This small molecule binds to this protein.
Small molecule (SMILES): CCOC(=O)c1ccc(OCCCCC2CCN(c3ccc(C)nn3)CC2)cc1

Sequence of chain 1.B:
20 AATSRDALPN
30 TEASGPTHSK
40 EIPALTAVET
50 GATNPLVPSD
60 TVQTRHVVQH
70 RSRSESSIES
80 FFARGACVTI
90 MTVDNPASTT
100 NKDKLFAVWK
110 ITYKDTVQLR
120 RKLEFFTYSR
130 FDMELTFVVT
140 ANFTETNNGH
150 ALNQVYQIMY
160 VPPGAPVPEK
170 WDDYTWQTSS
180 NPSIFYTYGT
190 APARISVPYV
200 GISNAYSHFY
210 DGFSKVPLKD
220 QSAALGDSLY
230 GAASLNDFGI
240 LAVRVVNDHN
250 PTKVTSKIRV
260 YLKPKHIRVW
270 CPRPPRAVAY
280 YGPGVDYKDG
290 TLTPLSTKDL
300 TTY

Binding-site contacts:
Ligand atom C1 contacts residue ILE157 of chain 1.B at 3.4 Å (hydrophobic).
Ligand atom C26 contacts residue LYS113 of chain 1.B at 3.7 Å.
Ligand atom C12 contacts residue VAL199 of chain 1.B at 3.7 Å (hydrophobic).
Ligand atom C4 contacts residue ILE194 of chain 1.B at 3.8 Å (hydrophobic).
Ligand atom C13 contacts residue PHE237 of chain 1.B at 3.7 Å (hydrophobic).
Ligand atom C14 contacts residue VAL199 of chain 1.B at 3.8 Å (hydrophobic).
Ligand atom C5 contacts residue TYR159 of chain 1.B at 3.7 Å (hydrophobic).
Ligand atom C23 contacts residue TYR112 of chain 1.B at 3.3 Å (hydrophobic).
Ligand atom C4 contacts residue TYR159 of chain 1.B at 3.7 Å (hydrophobic).
Ligand atom C19 contacts residue PHE237 of chain 1.B at 3.5 Å (hydrophobic).
Ligand atom C5 contacts residue ILE194 of chain 1.B at 3.8 Å (hydrophobic).
Ligand atom C3 contacts residue ALA24 of chain 1.D at 3.5 Å (hydrophobic).
Ligand atom O25 contacts residue TYR112 of chain 1.B at 3.4 Å.
Ligand atom C20 contacts residue PHE237 of chain 1.B at 3.4 Å (hydrophobic).
Ligand atom C13 contacts residue MET132 of chain 1.B at 3.8 Å (hydrophobic).
Ligand atom C10 contacts residue MET132 of chain 1.B at 3.7 Å (hydrophobic).
Ligand atom N3 contacts residue LEU240 of chain 1.B at 3.4 Å.
Ligand atom C11 contacts residue LEU134 of chain 1.B at 3.8 Å (hydrophobic).
Ligand atom C4 contacts residue ALA24 of chain 1.D at 3.5 Å (hydrophobic).
Ligand atom C7 contacts residue VAL196 of chain 1.B at 3.5 Å (hydrophobic).
Ligand atom C3 contacts residue TYR159 of chain 1.B at 3.7 Å (hydrophobic).
Ligand atom C8 contacts residue TYR159 of chain 1.B at 3.5 Å (hydrophobic).
Ligand atom O16 contacts residue MET132 of chain 1.B at 3.6 Å.
Ligand atom C21 contacts residue PHE237 of chain 1.B at 3.7 Å (hydrophobic).
Ligand atom N4 contacts residue LEU240 of chain 1.B at 3.3 Å.
Ligand atom C21 contacts residue TYR112 of chain 1.B at 3.4 Å (hydrophobic).
Ligand atom C8 contacts residue VAL196 of chain 1.B at 3.7 Å (hydrophobic).
Ligand atom C18 contacts residue PHE237 of chain 1.B at 3.8 Å (hydrophobic).
Ligand atom C26 contacts residue THR111 of chain 1.B at 3.6 Å.
Ligand atom N6 contacts residue VAL196 of chain 1.B at 3.8 Å.
Ligand atom O25 contacts residue THR111 of chain 1.B at 3.4 Å (h-bond).
Ligand atom C3 contacts residue PRO181 of chain 1.B at 3.7 Å (hydrophobic).
Ligand atom C15 contacts residue MET132 of chain 1.B at 3.6 Å (hydrophobic).
Ligand atom C27 contacts residue ASP236 of chain 1.B at 3.6 Å.
Ligand atom O24 contacts residue TYR112 of chain 1.B at 3.8 Å.
Ligand atom C7 contacts residue TYR159 of chain 1.B at 3.7 Å (hydrophobic).
Ligand atom C23 contacts residue PHE237 of chain 1.B at 3.8 Å (hydrophobic).
Ligand atom C14 contacts residue MET132 of chain 1.B at 3.5 Å (hydrophobic).
Ligand atom C20 contacts residue TYR112 of chain 1.B at 3.4 Å (hydrophobic).
Ligand atom C1 contacts residue ILE183 of chain 1.B at 3.5 Å (hydrophobic).

Sequence of chain 1.D:
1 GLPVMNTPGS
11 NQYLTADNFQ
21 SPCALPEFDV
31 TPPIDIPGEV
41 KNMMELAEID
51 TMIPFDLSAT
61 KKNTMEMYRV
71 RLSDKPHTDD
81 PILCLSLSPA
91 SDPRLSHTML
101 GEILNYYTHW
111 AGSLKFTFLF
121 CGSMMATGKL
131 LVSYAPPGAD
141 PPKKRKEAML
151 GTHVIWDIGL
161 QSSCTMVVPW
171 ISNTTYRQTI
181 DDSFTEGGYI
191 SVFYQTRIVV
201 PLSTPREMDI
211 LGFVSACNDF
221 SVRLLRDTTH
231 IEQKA